Sequence of chain 1.H:
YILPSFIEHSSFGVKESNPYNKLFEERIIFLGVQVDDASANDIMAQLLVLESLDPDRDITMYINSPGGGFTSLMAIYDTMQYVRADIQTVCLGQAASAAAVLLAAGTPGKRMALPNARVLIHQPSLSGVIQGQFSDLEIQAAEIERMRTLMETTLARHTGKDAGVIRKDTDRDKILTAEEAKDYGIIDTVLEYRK

Binding-site contacts:
Ligand atom CD1 contacts residue SER126 of chain 1.H at 4.1 Å.
Ligand atom CD2 contacts residue PRO125 of chain 1.H at 3.6 Å (hydrophobic).
Ligand atom CA contacts residue S0R1 of chain 1.GA at 2.4 Å.
Ligand atom CD2 contacts residue S0R1 of chain 1.GA at 4.0 Å.
Ligand atom CD2 contacts residue MET148 of chain 1.H at 3.6 Å (hydrophobic).
Ligand atom CB contacts residue SER126 of chain 1.H at 3.4 Å.
Ligand atom C contacts residue LEU127 of chain 1.H at 3.7 Å (hydrophobic).
Ligand atom CG contacts residue PRO125 of chain 1.H at 3.6 Å (hydrophobic).
Ligand atom CG contacts residue SER126 of chain 1.H at 3.5 Å.
Ligand atom CD1 contacts residue ILE145 of chain 1.H at 3.2 Å (hydrophobic).
Ligand atom C contacts residue SER126 of chain 1.H at 4.1 Å.
Ligand atom CD2 contacts residue PHE71 of chain 1.H at 4.0 Å (hydrophobic).
Ligand atom OXT contacts residue LEU127 of chain 1.H at 3.3 Å.
Ligand atom CG contacts residue S0R1 of chain 1.GA at 3.9 Å.
Ligand atom N contacts residue S0R1 of chain 1.GA at 1.3 Å.
Ligand atom CA contacts residue SER126 of chain 1.H at 3.6 Å.
Ligand atom O contacts residue SER126 of chain 1.H at 3.9 Å.
Ligand atom CB contacts residue S0R1 of chain 1.GA at 3.6 Å.
Ligand atom CB contacts residue LEU127 of chain 1.H at 4.0 Å (hydrophobic).
Ligand atom O contacts residue S0R1 of chain 1.GA at 3.0 Å.
Ligand atom O contacts residue LEU127 of chain 1.H at 3.9 Å.
Ligand atom CD1 contacts residue PRO125 of chain 1.H at 3.6 Å (hydrophobic).
Ligand atom C contacts residue S0R1 of chain 1.GA at 3.0 Å.
Ligand atom OXT contacts residue S0R1 of chain 1.GA at 4.2 Å.
Ligand atom N contacts residue SER126 of chain 1.H at 2.8 Å (h-bond).

This small molecule binds to this protein.
Small molecule (SMILES): CC(C)C[C@H](N)C(=O)O